The small molecule below binds the protein below.
Small molecule (SMILES): CC(=O)N[C@@H]1[C@@H](O)[C@H](O)[C@@H](CO)O[C@H]1O

Sequence of chain 1.H:
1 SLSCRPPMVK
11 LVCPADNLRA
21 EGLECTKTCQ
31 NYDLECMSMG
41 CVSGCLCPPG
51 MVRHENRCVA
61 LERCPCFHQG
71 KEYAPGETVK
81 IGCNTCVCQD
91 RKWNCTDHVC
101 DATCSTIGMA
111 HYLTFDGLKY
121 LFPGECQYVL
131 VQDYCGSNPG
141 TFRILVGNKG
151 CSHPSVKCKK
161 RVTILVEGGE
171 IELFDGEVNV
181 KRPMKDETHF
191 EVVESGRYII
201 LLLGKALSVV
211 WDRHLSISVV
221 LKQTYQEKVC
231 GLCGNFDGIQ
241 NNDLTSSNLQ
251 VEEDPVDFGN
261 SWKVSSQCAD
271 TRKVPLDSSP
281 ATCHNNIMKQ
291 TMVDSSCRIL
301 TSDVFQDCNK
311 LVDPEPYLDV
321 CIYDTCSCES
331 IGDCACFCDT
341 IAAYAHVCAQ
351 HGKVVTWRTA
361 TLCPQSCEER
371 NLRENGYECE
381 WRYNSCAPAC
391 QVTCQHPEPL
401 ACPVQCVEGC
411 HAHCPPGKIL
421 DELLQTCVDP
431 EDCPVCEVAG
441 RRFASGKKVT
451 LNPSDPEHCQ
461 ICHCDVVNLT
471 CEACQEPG

Sequence of chain 1.CA:
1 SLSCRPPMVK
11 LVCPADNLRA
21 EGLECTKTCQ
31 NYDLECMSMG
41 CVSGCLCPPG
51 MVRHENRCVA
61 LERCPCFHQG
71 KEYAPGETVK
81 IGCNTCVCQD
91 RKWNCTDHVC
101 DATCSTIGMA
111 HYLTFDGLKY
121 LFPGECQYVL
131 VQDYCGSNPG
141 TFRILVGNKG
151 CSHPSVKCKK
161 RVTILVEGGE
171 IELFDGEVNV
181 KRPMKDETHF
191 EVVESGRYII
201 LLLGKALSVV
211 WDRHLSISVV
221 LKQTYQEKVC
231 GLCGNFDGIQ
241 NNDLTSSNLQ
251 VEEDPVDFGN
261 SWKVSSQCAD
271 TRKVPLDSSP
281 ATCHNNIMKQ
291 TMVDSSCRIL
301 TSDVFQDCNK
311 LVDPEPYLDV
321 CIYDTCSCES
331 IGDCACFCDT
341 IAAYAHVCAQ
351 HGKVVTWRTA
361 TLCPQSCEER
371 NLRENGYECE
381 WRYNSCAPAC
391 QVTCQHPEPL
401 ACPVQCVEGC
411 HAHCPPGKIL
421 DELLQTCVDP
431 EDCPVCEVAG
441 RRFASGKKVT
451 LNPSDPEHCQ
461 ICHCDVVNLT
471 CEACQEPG

Binding-site contacts:
Ligand atom C3 contacts residue ASN384 of chain 1.H at 3.7 Å.
Ligand atom C2 contacts residue ASN384 of chain 1.H at 2.3 Å.
Ligand atom C8 contacts residue ASN384 of chain 1.H at 3.9 Å.
Ligand atom N2 contacts residue ASN384 of chain 1.H at 2.9 Å (h-bond).
Ligand atom C1 contacts residue ASN384 of chain 1.H at 1.4 Å.
Ligand atom C4 contacts residue ASN384 of chain 1.H at 4.1 Å.
Ligand atom C8 contacts residue TYR377 of chain 1.CA at 3.8 Å (hydrophobic).
Ligand atom O5 contacts residue ASN384 of chain 1.H at 2.3 Å (h-bond).
Ligand atom C7 contacts residue ASN384 of chain 1.H at 3.1 Å.
Ligand atom O6 contacts residue PRO388 of chain 1.H at 3.2 Å.
Ligand atom O7 contacts residue HIS413 of chain 1.H at 4.3 Å.
Ligand atom C5 contacts residue ASN384 of chain 1.H at 3.6 Å.
Ligand atom O7 contacts residue ASN384 of chain 1.H at 3.0 Å (h-bond).
Ligand atom C6 contacts residue PRO388 of chain 1.H at 4.3 Å (hydrophobic).